Sequence of chain 1.D:
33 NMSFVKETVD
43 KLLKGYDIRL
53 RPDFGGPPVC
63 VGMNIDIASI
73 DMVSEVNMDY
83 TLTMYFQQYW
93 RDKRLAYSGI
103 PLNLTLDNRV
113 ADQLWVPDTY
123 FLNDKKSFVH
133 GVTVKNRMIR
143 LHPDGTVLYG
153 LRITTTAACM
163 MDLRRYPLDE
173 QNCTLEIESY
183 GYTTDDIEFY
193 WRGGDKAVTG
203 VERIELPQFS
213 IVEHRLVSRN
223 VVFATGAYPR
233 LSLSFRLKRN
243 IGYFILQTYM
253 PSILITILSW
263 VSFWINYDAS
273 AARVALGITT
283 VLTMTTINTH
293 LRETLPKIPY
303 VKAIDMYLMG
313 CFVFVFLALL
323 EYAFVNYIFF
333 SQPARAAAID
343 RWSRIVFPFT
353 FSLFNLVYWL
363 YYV

Binding-site contacts:
Ligand atom C3 contacts residue ASN105 of chain 1.D at 3.7 Å.
Ligand atom C8 contacts residue ARG142 of chain 1.D at 3.4 Å.
Ligand atom C2 contacts residue HIS144 of chain 1.D at 3.9 Å.
Ligand atom C4 contacts residue ASN105 of chain 1.D at 4.1 Å.
Ligand atom N2 contacts residue HIS144 of chain 1.D at 3.3 Å (h-bond).
Ligand atom O7 contacts residue ASN105 of chain 1.D at 4.0 Å.
Ligand atom C8 contacts residue HIS144 of chain 1.D at 4.4 Å.
Ligand atom C8 contacts residue ASN105 of chain 1.D at 3.9 Å.
Ligand atom C7 contacts residue ASN105 of chain 1.D at 3.5 Å.
Ligand atom C5 contacts residue ASN105 of chain 1.D at 3.6 Å.
Ligand atom N2 contacts residue ASN105 of chain 1.D at 3.0 Å (h-bond).
Ligand atom O5 contacts residue ASN105 of chain 1.D at 2.2 Å (h-bond).
Ligand atom C7 contacts residue HIS144 of chain 1.D at 4.4 Å.
Ligand atom C1 contacts residue ASN105 of chain 1.D at 1.4 Å.
Ligand atom C2 contacts residue ASN105 of chain 1.D at 2.4 Å.

The protein below binds the small molecule below.
Small molecule (SMILES): CC(=O)N[C@H]1[C@H](O[C@H]2[C@H](O)[C@@H](NC(C)=O)CO[C@@H]2CO)O[C@H](CO)[C@@H](O[C@@H]2O[C@H](CO)[C@@H](O)[C@H](O)[C@@H]2O)[C@@H]1O